The small molecule below binds the protein below.
Small molecule (SMILES): O=c1[nH]cnc2c1ncn2[C@@H]1O[C@H](COP(=O)(O)O)[C@@H](O)[C@H]1O

Sequence of chain 2.C:
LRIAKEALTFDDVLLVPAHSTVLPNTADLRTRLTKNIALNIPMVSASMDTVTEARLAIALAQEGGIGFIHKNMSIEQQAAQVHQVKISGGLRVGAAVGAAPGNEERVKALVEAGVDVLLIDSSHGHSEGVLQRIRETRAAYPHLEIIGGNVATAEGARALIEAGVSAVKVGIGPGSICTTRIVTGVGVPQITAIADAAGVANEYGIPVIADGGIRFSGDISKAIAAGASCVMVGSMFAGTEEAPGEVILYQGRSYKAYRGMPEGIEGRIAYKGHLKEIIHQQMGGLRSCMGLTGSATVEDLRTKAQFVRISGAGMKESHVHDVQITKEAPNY

Binding-site contacts:
Ligand atom O3' contacts residue ALA52 of chain 2.C at 3.3 Å.
Ligand atom O3P contacts residue SER182 of chain 2.C at 3.1 Å (h-bond).
Ligand atom N3 contacts residue CYS184 of chain 2.C at 3.7 Å.
Ligand atom N7 contacts residue ILE183 of chain 2.C at 3.4 Å.
Ligand atom C2 contacts residue GLU294 of chain 2.C at 3.5 Å.
Ligand atom N7 contacts residue MET267 of chain 2.C at 3.3 Å (h-bond).
Ligand atom C6 contacts residue MET267 of chain 2.C at 3.6 Å (hydrophobic).
Ligand atom P contacts residue GLY240 of chain 2.C at 3.9 Å.
Ligand atom O3' contacts residue MET238 of chain 2.C at 3.5 Å (h-bond).
Ligand atom C2' contacts residue ASP217 of chain 2.C at 3.6 Å.
Ligand atom N7 contacts residue GLY266 of chain 2.C at 3.4 Å.
Ligand atom O2P contacts residue SER182 of chain 2.C at 3.0 Å (h-bond).
Ligand atom C5 contacts residue ILE183 of chain 2.C at 3.5 Å (hydrophobic).
Ligand atom O1P contacts residue GLY240 of chain 2.C at 2.9 Å (h-bond).
Ligand atom O3P contacts residue GLY181 of chain 2.C at 3.7 Å.
Ligand atom O1P contacts residue SER241 of chain 2.C at 3.8 Å.
Ligand atom O2P contacts residue TYR264 of chain 2.C at 2.6 Å (h-bond).
Ligand atom O2P contacts residue SER241 of chain 2.C at 2.9 Å (h-bond).
Ligand atom O2P contacts residue GLY240 of chain 2.C at 3.8 Å.
Ligand atom C3' contacts residue ASP217 of chain 2.C at 3.4 Å.
Ligand atom O6 contacts residue MET267 of chain 2.C at 3.0 Å (h-bond).
Ligand atom O3' contacts residue ASP217 of chain 2.C at 2.4 Å (salt-bridge).
Ligand atom C5 contacts residue MET267 of chain 2.C at 3.8 Å (hydrophobic).
Ligand atom O2' contacts residue ASP217 of chain 2.C at 2.4 Å (salt-bridge).
Ligand atom C5' contacts residue TYR264 of chain 2.C at 3.8 Å (hydrophobic).
Ligand atom N9 contacts residue ILE183 of chain 2.C at 3.8 Å.
Ligand atom O5' contacts residue GLY181 of chain 2.C at 3.7 Å.
Ligand atom C8 contacts residue MET54 of chain 2.C at 3.5 Å (hydrophobic).
Ligand atom C4' contacts residue ASP217 of chain 2.C at 3.5 Å.
Ligand atom O6 contacts residue GLY266 of chain 2.C at 3.1 Å.
Ligand atom N1 contacts residue GLU294 of chain 2.C at 3.1 Å (salt-bridge).
Ligand atom C4 contacts residue ILE183 of chain 2.C at 3.8 Å (hydrophobic).
Ligand atom O2' contacts residue ASN156 of chain 2.C at 3.7 Å.
Ligand atom C2 contacts residue CYS184 of chain 2.C at 3.4 Å (hydrophobic).
Ligand atom O1P contacts residue VAL239 of chain 2.C at 3.6 Å.
Ligand atom N7 contacts residue MET54 of chain 2.C at 3.5 Å.
Ligand atom O1P contacts residue GLY218 of chain 2.C at 3.8 Å.
Ligand atom P contacts residue TYR264 of chain 2.C at 3.8 Å.
Ligand atom O3P contacts residue GLY219 of chain 2.C at 3.3 Å (h-bond).
Ligand atom C8 contacts residue ILE183 of chain 2.C at 3.5 Å (hydrophobic).